Binding-site contacts:
Ligand atom CAQ contacts residue ALA163 of chain 1.D at 2.9 Å (hydrophobic).
Ligand atom NAE contacts residue SER162 of chain 1.D at 4.0 Å.
Ligand atom CAQ contacts residue SER162 of chain 1.D at 2.0 Å.
Ligand atom OAB contacts residue SER162 of chain 1.D at 3.5 Å (h-bond).
Ligand atom CAN contacts residue GLY91 of chain 1.D at 3.3 Å.
Ligand atom CAK contacts residue HIS284 of chain 1.D at 3.9 Å.
Ligand atom OAA contacts residue SER162 of chain 1.D at 2.7 Å (h-bond).
Ligand atom CAL contacts residue HIS284 of chain 1.D at 3.0 Å.
Ligand atom CAL contacts residue SER162 of chain 1.D at 1.9 Å.
Ligand atom OAB contacts residue GLY89 of chain 1.D at 3.4 Å.
Ligand atom CAP contacts residue HIS284 of chain 1.D at 4.1 Å.
Ligand atom CAM contacts residue LEU212 of chain 1.D at 3.4 Å (hydrophobic).
Ligand atom OAA contacts residue HIS284 of chain 1.D at 2.8 Å (h-bond).
Ligand atom CAK contacts residue GLY90 of chain 1.D at 3.8 Å.
Ligand atom CAG contacts residue TYR38 of chain 1.D at 4.1 Å (hydrophobic).
Ligand atom CAO contacts residue SER162 of chain 1.D at 2.9 Å.
Ligand atom CAN contacts residue ALA163 of chain 1.D at 3.3 Å (hydrophobic).
Ligand atom CAG contacts residue PHE220 of chain 1.D at 4.0 Å (hydrophobic).
Ligand atom OAC contacts residue ALA163 of chain 1.D at 3.7 Å.
Ligand atom OAB contacts residue GLY90 of chain 1.D at 2.8 Å (h-bond).
Ligand atom CAN contacts residue GLY90 of chain 1.D at 3.5 Å.
Ligand atom CAN contacts residue HIS284 of chain 1.D at 3.8 Å.
Ligand atom CAM contacts residue SER162 of chain 1.D at 2.8 Å.
Ligand atom OAB contacts residue TYR38 of chain 1.D at 3.0 Å (h-bond).
Ligand atom CAK contacts residue TYR38 of chain 1.D at 3.6 Å (hydrophobic).
Ligand atom CAH contacts residue TYR38 of chain 1.D at 3.9 Å (hydrophobic).
Ligand atom CAP contacts residue LEU212 of chain 1.D at 3.9 Å (hydrophobic).
Ligand atom OAC contacts residue LEU193 of chain 1.D at 4.0 Å.
Ligand atom OAC contacts residue GLY91 of chain 1.D at 3.9 Å.
Ligand atom CAM contacts residue HIS284 of chain 1.D at 3.2 Å.
Ligand atom CAO contacts residue GLY91 of chain 1.D at 3.8 Å.
Ligand atom CAJ contacts residue LEU41 of chain 1.D at 4.1 Å (hydrophobic).
Ligand atom CAN contacts residue SER162 of chain 1.D at 1.4 Å.
Ligand atom CAP contacts residue SER162 of chain 1.D at 3.1 Å.
Ligand atom CAO contacts residue ALA163 of chain 1.D at 3.9 Å (hydrophobic).
Ligand atom CAQ contacts residue GLY91 of chain 1.D at 3.2 Å.
Ligand atom OAD contacts residue LEU193 of chain 1.D at 3.7 Å.
Ligand atom NAE contacts residue GLY91 of chain 1.D at 4.1 Å.
Ligand atom CAK contacts residue SER162 of chain 1.D at 3.6 Å.
Ligand atom CAI contacts residue TYR38 of chain 1.D at 3.5 Å (hydrophobic).

The protein below binds the small molecule below.
Small molecule (SMILES): CCCCCC(=O)Oc1ccc([N+](=O)[O-])cc1

Sequence of chain 1.D:
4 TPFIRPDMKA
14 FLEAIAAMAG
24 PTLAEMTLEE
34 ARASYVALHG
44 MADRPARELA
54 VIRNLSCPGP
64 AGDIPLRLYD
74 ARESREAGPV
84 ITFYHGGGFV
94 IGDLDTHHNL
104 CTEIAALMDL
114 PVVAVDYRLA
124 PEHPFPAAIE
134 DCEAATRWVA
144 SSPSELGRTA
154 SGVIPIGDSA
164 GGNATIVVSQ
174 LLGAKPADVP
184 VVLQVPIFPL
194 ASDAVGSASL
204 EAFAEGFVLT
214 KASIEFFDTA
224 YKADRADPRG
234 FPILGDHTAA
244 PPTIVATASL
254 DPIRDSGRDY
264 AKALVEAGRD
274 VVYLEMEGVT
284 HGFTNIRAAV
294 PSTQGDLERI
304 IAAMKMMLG